Sequence of chain 1.A:
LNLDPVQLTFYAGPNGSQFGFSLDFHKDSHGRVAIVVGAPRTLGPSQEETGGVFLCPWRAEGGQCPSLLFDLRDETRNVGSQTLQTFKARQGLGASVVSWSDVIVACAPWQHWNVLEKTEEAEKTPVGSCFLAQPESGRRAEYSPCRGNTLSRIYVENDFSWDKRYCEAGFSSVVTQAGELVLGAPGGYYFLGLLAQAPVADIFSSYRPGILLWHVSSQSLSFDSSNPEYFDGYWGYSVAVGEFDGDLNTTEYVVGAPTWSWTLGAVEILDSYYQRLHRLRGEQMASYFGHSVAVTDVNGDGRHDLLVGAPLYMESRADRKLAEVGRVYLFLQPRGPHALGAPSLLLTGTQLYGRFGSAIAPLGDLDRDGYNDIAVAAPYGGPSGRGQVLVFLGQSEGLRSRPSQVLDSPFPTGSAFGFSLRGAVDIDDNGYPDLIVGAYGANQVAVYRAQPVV

The small molecule below binds the protein below.
Small molecule (SMILES): CC(=O)N[C@H]1[C@H](O[C@H]2[C@H](O)[C@@H](NC(C)=O)CO[C@@H]2CO)O[C@H](CO)[C@@H](O[C@@H]2O[C@H](CO[C@H]3O[C@H](CO)[C@@H](O)[C@H](O)[C@@H]3O)[C@@H](O)[C@H](O[C@H]3O[C@H](CO)[C@@H](O)[C@H](O)[C@@H]3O)[C@@H]2O)[C@@H]1O

Binding-site contacts:
Ligand atom O4 contacts residue ARG281 of chain 1.A at 4.3 Å.
Ligand atom O7 contacts residue TRP262 of chain 1.A at 3.9 Å.
Ligand atom C7 contacts residue LEU317 of chain 1.B at 4.2 Å (hydrophobic).
Ligand atom O6 contacts residue ASN320 of chain 1.B at 4.2 Å.
Ligand atom O7 contacts residue MET285 of chain 1.A at 3.7 Å.
Ligand atom N2 contacts residue ASN316 of chain 1.B at 4.0 Å.
Ligand atom O7 contacts residue SER261 of chain 1.A at 4.4 Å.
Ligand atom O3 contacts residue SO41 of chain 1.U at 3.9 Å.
Ligand atom C2 contacts residue ASN320 of chain 1.B at 2.5 Å.
Ligand atom C4 contacts residue SO41 of chain 1.U at 3.1 Å.
Ligand atom C6 contacts residue ARG281 of chain 1.A at 3.9 Å.
Ligand atom O6 contacts residue ARG281 of chain 1.A at 4.1 Å.
Ligand atom C1 contacts residue ASN316 of chain 1.B at 4.0 Å.
Ligand atom C6 contacts residue SO41 of chain 1.U at 4.0 Å.
Ligand atom C7 contacts residue ASN320 of chain 1.B at 3.4 Å.
Ligand atom O7 contacts residue ASN320 of chain 1.B at 3.3 Å (h-bond).
Ligand atom N2 contacts residue ASN320 of chain 1.B at 3.0 Å (h-bond).
Ligand atom C8 contacts residue ASN316 of chain 1.B at 4.0 Å.
Ligand atom O5 contacts residue ASN320 of chain 1.B at 2.3 Å (h-bond).
Ligand atom C3 contacts residue ASN320 of chain 1.B at 3.8 Å.
Ligand atom C8 contacts residue LEU317 of chain 1.B at 3.5 Å (hydrophobic).
Ligand atom O4 contacts residue SO41 of chain 1.U at 2.5 Å (h-bond).
Ligand atom C7 contacts residue TRP262 of chain 1.A at 4.3 Å (hydrophobic).
Ligand atom C1 contacts residue ASN320 of chain 1.B at 1.4 Å.
Ligand atom C3 contacts residue SO41 of chain 1.U at 4.1 Å.
Ligand atom C8 contacts residue TRP262 of chain 1.A at 3.9 Å (hydrophobic).
Ligand atom C5 contacts residue ASN320 of chain 1.B at 3.6 Å.
Ligand atom C5 contacts residue SO41 of chain 1.U at 4.2 Å.
Ligand atom C6 contacts residue ARG281 of chain 1.A at 4.0 Å.
Ligand atom C7 contacts residue ASN316 of chain 1.B at 4.3 Å.
Ligand atom C4 contacts residue ASN320 of chain 1.B at 4.2 Å.

Sequence of chain 1.B:
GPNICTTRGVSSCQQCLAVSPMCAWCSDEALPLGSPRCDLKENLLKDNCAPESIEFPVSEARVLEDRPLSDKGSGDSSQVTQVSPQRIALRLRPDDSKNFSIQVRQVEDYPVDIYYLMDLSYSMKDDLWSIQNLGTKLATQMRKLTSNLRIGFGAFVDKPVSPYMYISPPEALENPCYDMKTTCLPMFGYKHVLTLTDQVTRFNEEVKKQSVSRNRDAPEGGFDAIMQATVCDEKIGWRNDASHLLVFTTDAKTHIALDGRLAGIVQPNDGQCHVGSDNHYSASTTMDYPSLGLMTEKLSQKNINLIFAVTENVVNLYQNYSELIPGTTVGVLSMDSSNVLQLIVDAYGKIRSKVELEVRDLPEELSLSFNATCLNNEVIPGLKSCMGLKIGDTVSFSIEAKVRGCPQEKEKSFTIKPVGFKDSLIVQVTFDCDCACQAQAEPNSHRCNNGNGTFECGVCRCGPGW